Binding-site contacts:
Ligand atom C1 contacts residue HIS425 of chain 1.B at 4.3 Å.
Ligand atom C5 contacts residue GLU441 of chain 1.B at 4.2 Å.
Ligand atom C7 contacts residue ASN424 of chain 1.B at 3.3 Å.
Ligand atom C5 contacts residue ASN424 of chain 1.B at 3.6 Å.
Ligand atom O7 contacts residue ASN424 of chain 1.B at 3.2 Å (h-bond).
Ligand atom O6 contacts residue HIS425 of chain 1.B at 3.6 Å.
Ligand atom C4 contacts residue GLU441 of chain 1.B at 4.0 Å.
Ligand atom C2 contacts residue GLU441 of chain 1.B at 4.3 Å.
Ligand atom C1 contacts residue ASN424 of chain 1.B at 1.4 Å.
Ligand atom N2 contacts residue ASN424 of chain 1.B at 2.9 Å (h-bond).
Ligand atom O5 contacts residue ASN424 of chain 1.B at 2.3 Å (h-bond).
Ligand atom C4 contacts residue ASN424 of chain 1.B at 4.2 Å.
Ligand atom O5 contacts residue HIS425 of chain 1.B at 4.0 Å.
Ligand atom C8 contacts residue ASN424 of chain 1.B at 4.2 Å.
Ligand atom C6 contacts residue ASP437 of chain 1.B at 4.2 Å.
Ligand atom O6 contacts residue ASP437 of chain 1.B at 4.1 Å.
Ligand atom C6 contacts residue GLU441 of chain 1.B at 4.3 Å.
Ligand atom O5 contacts residue GLU441 of chain 1.B at 3.6 Å.
Ligand atom C1 contacts residue GLU441 of chain 1.B at 4.4 Å.
Ligand atom C3 contacts residue ASN424 of chain 1.B at 3.8 Å.
Ligand atom O6 contacts residue ASP434 of chain 1.B at 3.9 Å.
Ligand atom C2 contacts residue ASN424 of chain 1.B at 2.4 Å.

This small molecule binds to this protein.
Small molecule (SMILES): CC(=O)N[C@@H]1[C@@H](O)[C@H](O)[C@@H](CO)O[C@H]1O

Sequence of chain 1.B:
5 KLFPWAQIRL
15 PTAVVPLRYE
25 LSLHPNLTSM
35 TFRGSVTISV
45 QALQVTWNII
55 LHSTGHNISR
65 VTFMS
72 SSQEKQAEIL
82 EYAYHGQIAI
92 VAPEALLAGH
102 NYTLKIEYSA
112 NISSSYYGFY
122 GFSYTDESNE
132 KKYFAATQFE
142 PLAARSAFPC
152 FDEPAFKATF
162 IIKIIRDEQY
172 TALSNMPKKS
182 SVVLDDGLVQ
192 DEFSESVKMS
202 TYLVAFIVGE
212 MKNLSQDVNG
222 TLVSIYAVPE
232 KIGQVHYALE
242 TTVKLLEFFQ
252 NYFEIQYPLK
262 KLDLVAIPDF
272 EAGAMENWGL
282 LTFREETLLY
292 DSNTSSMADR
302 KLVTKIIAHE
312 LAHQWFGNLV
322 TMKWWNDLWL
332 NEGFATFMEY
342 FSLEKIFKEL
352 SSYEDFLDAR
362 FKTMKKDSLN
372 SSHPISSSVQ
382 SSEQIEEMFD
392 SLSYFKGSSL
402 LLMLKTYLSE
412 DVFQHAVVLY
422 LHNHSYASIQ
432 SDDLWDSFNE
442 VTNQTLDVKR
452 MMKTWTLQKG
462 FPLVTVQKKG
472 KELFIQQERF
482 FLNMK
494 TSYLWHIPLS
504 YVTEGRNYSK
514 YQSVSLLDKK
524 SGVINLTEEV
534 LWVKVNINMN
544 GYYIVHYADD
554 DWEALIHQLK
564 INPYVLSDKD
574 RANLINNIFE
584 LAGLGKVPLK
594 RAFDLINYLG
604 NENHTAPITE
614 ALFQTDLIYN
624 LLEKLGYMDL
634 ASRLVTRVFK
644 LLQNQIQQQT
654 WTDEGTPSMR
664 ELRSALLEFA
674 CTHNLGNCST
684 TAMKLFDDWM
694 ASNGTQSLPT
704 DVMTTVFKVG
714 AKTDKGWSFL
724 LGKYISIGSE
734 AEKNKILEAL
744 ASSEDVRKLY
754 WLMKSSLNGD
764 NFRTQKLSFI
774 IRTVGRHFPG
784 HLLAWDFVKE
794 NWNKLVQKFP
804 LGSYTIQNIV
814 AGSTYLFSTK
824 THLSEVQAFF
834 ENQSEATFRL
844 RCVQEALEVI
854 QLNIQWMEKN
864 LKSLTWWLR